Binding-site contacts:
Ligand atom N2 contacts residue SER310 of chain 1.A at 3.0 Å (h-bond).
Ligand atom C4 contacts residue ASP97 of chain 1.A at 4.0 Å.
Ligand atom C5 contacts residue ASN148 of chain 1.A at 3.6 Å.
Ligand atom C5 contacts residue NAG1 of chain 1.K at 4.3 Å.
Ligand atom C3 contacts residue ASN148 of chain 1.A at 3.8 Å.
Ligand atom C4 contacts residue VAL309 of chain 1.A at 4.1 Å (hydrophobic).
Ligand atom C8 contacts residue PHE245 of chain 1.A at 4.3 Å (hydrophobic).
Ligand atom O7 contacts residue ASN148 of chain 1.A at 4.1 Å.
Ligand atom O5 contacts residue ASN148 of chain 1.A at 2.2 Å (h-bond).
Ligand atom C3 contacts residue ASP97 of chain 1.A at 4.3 Å.
Ligand atom C1 contacts residue VAL309 of chain 1.A at 3.9 Å (hydrophobic).
Ligand atom C1 contacts residue ASN148 of chain 1.A at 1.4 Å.
Ligand atom O7 contacts residue ASN246 of chain 1.A at 4.3 Å.
Ligand atom C8 contacts residue VAL140 of chain 1.A at 4.3 Å (hydrophobic).
Ligand atom O5 contacts residue VAL309 of chain 1.A at 4.1 Å.
Ligand atom O5 contacts residue NAG1 of chain 1.K at 3.7 Å.
Ligand atom C7 contacts residue ASN246 of chain 1.A at 4.4 Å.
Ligand atom C4 contacts residue ASN148 of chain 1.A at 4.2 Å.
Ligand atom C2 contacts residue VAL309 of chain 1.A at 4.3 Å (hydrophobic).
Ligand atom C8 contacts residue LEU147 of chain 1.A at 3.9 Å (hydrophobic).
Ligand atom O6 contacts residue LYS138 of chain 1.A at 3.6 Å (salt-bridge).
Ligand atom C2 contacts residue SER310 of chain 1.A at 3.9 Å.
Ligand atom C2 contacts residue ASN148 of chain 1.A at 2.5 Å.
Ligand atom O4 contacts residue VAL309 of chain 1.A at 4.2 Å.
Ligand atom C8 contacts residue ASN246 of chain 1.A at 3.9 Å.
Ligand atom C3 contacts residue VAL309 of chain 1.A at 3.8 Å (hydrophobic).
Ligand atom C7 contacts residue SER310 of chain 1.A at 3.9 Å.
Ligand atom O3 contacts residue ASP97 of chain 1.A at 3.7 Å.
Ligand atom O5 contacts residue LYS138 of chain 1.A at 4.0 Å.
Ligand atom C6 contacts residue NAG1 of chain 1.K at 4.0 Å.
Ligand atom C1 contacts residue SER310 of chain 1.A at 3.9 Å.
Ligand atom C7 contacts residue ASN148 of chain 1.A at 3.8 Å.
Ligand atom N2 contacts residue ASN148 of chain 1.A at 3.0 Å (h-bond).
Ligand atom O6 contacts residue NAG1 of chain 1.K at 4.2 Å.
Ligand atom O3 contacts residue CYS308 of chain 1.A at 3.5 Å (h-bond).
Ligand atom C5 contacts residue VAL309 of chain 1.A at 3.5 Å (hydrophobic).
Ligand atom O7 contacts residue PRO98 of chain 1.A at 3.9 Å.
Ligand atom C8 contacts residue SER310 of chain 1.A at 3.8 Å.
Ligand atom C3 contacts residue CYS308 of chain 1.A at 4.3 Å (hydrophobic).
Ligand atom C3 contacts residue SER310 of chain 1.A at 4.2 Å.

The protein below binds the small molecule below.
Small molecule (SMILES): CC(=O)N[C@@H]1[C@@H](O)[C@H](O)[C@@H](CO)O[C@H]1O

Sequence of chain 1.A:
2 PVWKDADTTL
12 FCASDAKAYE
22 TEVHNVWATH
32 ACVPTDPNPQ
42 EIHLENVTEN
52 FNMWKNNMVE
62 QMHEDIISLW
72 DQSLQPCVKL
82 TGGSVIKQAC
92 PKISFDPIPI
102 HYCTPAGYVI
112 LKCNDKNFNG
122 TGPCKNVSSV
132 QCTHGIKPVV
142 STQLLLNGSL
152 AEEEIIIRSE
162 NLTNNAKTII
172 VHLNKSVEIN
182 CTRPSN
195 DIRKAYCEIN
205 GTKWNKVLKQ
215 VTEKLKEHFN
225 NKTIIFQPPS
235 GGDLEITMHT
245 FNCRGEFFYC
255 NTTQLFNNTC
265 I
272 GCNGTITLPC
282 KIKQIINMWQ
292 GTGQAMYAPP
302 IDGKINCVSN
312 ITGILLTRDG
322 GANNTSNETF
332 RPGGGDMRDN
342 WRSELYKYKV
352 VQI